Binding-site contacts:
Ligand atom N7 contacts residue ASP115 of chain 1.D at 3.9 Å.
Ligand atom C2' contacts residue ASP112 of chain 1.D at 3.1 Å.
Ligand atom O6 contacts residue VAL165 of chain 1.D at 3.3 Å (h-bond).
Ligand atom O3P contacts residue THR116 of chain 1.D at 3.5 Å (h-bond).
Ligand atom O2P contacts residue LEU118 of chain 1.D at 3.9 Å.
Ligand atom O6 contacts residue ALA163 of chain 1.D at 3.4 Å (h-bond).
Ligand atom C2 contacts residue ASP171 of chain 1.D at 3.2 Å.
Ligand atom O1P contacts residue THR116 of chain 1.D at 2.8 Å (h-bond).
Ligand atom C6 contacts residue VAL165 of chain 1.D at 3.8 Å (hydrophobic).
Ligand atom P contacts residue THR116 of chain 1.D at 3.6 Å.
Ligand atom C3' contacts residue ILE113 of chain 1.D at 3.2 Å (hydrophobic).
Ligand atom N1 contacts residue PHE164 of chain 1.D at 3.7 Å.
Ligand atom C6 contacts residue PHE164 of chain 1.D at 3.9 Å (hydrophobic).
Ligand atom P contacts residue ALA117 of chain 1.D at 3.7 Å.
Ligand atom O3P contacts residue THR119 of chain 1.D at 2.9 Å (h-bond).
Ligand atom O1P contacts residue ASP115 of chain 1.D at 3.3 Å.
Ligand atom P contacts residue ASP115 of chain 1.D at 4.0 Å.
Ligand atom N1 contacts residue ASP171 of chain 1.D at 3.9 Å.
Ligand atom O3P contacts residue LEU118 of chain 1.D at 3.7 Å.
Ligand atom O2P contacts residue ALA117 of chain 1.D at 3.0 Å (h-bond).
Ligand atom O3' contacts residue ASP112 of chain 1.D at 2.6 Å (salt-bridge).
Ligand atom O2' contacts residue ASP112 of chain 1.D at 2.6 Å (salt-bridge).
Ligand atom N7 contacts residue ILE113 of chain 1.D at 3.8 Å.
Ligand atom N7 contacts residue LYS143 of chain 1.D at 3.3 Å (salt-bridge).
Ligand atom N9 contacts residue ILE113 of chain 1.D at 3.9 Å.
Ligand atom O6 contacts residue PHE164 of chain 1.D at 3.7 Å.
Ligand atom C3' contacts residue ASP112 of chain 1.D at 3.4 Å.
Ligand atom O2P contacts residue VAL114 of chain 1.D at 4.0 Å.
Ligand atom O1P contacts residue ALA117 of chain 1.D at 3.7 Å.
Ligand atom C2' contacts residue ILE113 of chain 1.D at 3.5 Å (hydrophobic).
Ligand atom O3' contacts residue GLU111 of chain 1.D at 3.3 Å (salt-bridge).
Ligand atom C2 contacts residue VAL165 of chain 1.D at 3.7 Å (hydrophobic).
Ligand atom O6 contacts residue LYS143 of chain 1.D at 2.9 Å (salt-bridge).
Ligand atom C5 contacts residue LYS143 of chain 1.D at 3.9 Å.
Ligand atom C5' contacts residue THR119 of chain 1.D at 3.4 Å.
Ligand atom O2P contacts residue ASP115 of chain 1.D at 3.3 Å (salt-bridge).
Ligand atom N1 contacts residue VAL165 of chain 1.D at 3.0 Å (h-bond).
Ligand atom O3' contacts residue ILE113 of chain 1.D at 3.7 Å.
Ligand atom O2P contacts residue THR116 of chain 1.D at 3.6 Å.
Ligand atom C6 contacts residue LYS143 of chain 1.D at 3.7 Å.

The small molecule below binds the protein below.
Small molecule (SMILES): O=c1[nH]cnc2c1ncn2[C@@H]1O[C@H](COP(=O)(O)O)[C@@H](O)[C@H]1O

Sequence of chain 1.D:
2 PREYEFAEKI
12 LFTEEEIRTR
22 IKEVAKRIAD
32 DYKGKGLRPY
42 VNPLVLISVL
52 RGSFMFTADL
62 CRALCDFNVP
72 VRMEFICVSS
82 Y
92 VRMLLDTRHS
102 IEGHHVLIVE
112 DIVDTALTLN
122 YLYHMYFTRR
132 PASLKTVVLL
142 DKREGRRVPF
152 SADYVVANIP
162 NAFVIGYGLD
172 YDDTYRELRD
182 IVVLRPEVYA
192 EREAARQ